This protein binds this small molecule.
Small molecule (SMILES): C[C@@H]1O[C@H](O)[C@@H](O)[C@H](O)[C@@H]1O

Sequence of chain 1.C:
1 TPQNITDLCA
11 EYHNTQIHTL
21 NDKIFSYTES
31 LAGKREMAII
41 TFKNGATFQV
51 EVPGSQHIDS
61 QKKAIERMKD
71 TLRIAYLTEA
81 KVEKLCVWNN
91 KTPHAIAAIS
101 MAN

Binding-site contacts:
Ligand atom O3 contacts residue ILE17 of chain 1.C at 3.6 Å.
Ligand atom O4 contacts residue THR6 of chain 1.C at 3.5 Å.
Ligand atom O3 contacts residue THR6 of chain 1.C at 2.8 Å (h-bond).
Ligand atom C3 contacts residue THR19 of chain 1.C at 4.4 Å.
Ligand atom O2 contacts residue THR19 of chain 1.C at 4.5 Å.
Ligand atom C4 contacts residue ILE17 of chain 1.C at 4.0 Å (hydrophobic).
Ligand atom O2 contacts residue LYS84 of chain 1.C at 2.9 Å (salt-bridge).
Ligand atom C3 contacts residue THR6 of chain 1.C at 4.1 Å.
Ligand atom C3 contacts residue ILE17 of chain 1.C at 3.9 Å (hydrophobic).
Ligand atom O3 contacts residue LYS84 of chain 1.C at 2.9 Å (salt-bridge).
Ligand atom C2 contacts residue LYS84 of chain 1.C at 3.8 Å.
Ligand atom C3 contacts residue LYS84 of chain 1.C at 3.8 Å.